Sequence of chain 1.D:
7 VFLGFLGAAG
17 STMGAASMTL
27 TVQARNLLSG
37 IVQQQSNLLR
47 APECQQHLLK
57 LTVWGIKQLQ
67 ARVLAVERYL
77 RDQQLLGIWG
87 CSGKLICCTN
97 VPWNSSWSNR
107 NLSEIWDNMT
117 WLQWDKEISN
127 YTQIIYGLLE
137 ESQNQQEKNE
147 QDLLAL

Binding-site contacts:
Ligand atom C7 contacts residue ASN100 of chain 1.D at 3.5 Å.
Ligand atom C6 contacts residue TYR127 of chain 1.D at 3.9 Å (hydrophobic).
Ligand atom C2 contacts residue ASN100 of chain 1.D at 2.5 Å.
Ligand atom O7 contacts residue ASN100 of chain 1.D at 3.9 Å.
Ligand atom C1 contacts residue ASN100 of chain 1.D at 1.5 Å.
Ligand atom C7 contacts residue LEU134 of chain 1.D at 4.4 Å (hydrophobic).
Ligand atom C5 contacts residue ASN100 of chain 1.D at 3.9 Å.
Ligand atom C6 contacts residue ASN100 of chain 1.D at 4.1 Å.
Ligand atom C5 contacts residue SER102 of chain 1.D at 4.4 Å.
Ligand atom C8 contacts residue PRO98 of chain 1.D at 3.9 Å (hydrophobic).
Ligand atom C6 contacts residue SER102 of chain 1.D at 3.6 Å.
Ligand atom C6 contacts residue TRP103 of chain 1.D at 4.2 Å (hydrophobic).
Ligand atom N2 contacts residue ASN100 of chain 1.D at 2.8 Å (h-bond).
Ligand atom C5 contacts residue ASN100 of chain 1.D at 4.1 Å.
Ligand atom C8 contacts residue LEU134 of chain 1.D at 4.2 Å (hydrophobic).
Ligand atom O6 contacts residue ASN100 of chain 1.D at 4.5 Å.
Ligand atom C4 contacts residue ILE130 of chain 1.D at 4.5 Å (hydrophobic).
Ligand atom O7 contacts residue TRP103 of chain 1.D at 3.9 Å.
Ligand atom O5 contacts residue ASN100 of chain 1.D at 2.5 Å (h-bond).
Ligand atom O7 contacts residue LEU134 of chain 1.D at 3.6 Å.
Ligand atom C4 contacts residue ASN100 of chain 1.D at 4.4 Å.
Ligand atom C3 contacts residue ASN100 of chain 1.D at 3.9 Å.

This protein binds this small molecule.
Small molecule (SMILES): CC(=O)N[C@H]1CO[C@H](CO[C@@H]2O[C@@H](C)[C@@H](O)[C@@H](O)[C@@H]2O)[C@@H](O)[C@@H]1O